Sequence of chain 1.A:
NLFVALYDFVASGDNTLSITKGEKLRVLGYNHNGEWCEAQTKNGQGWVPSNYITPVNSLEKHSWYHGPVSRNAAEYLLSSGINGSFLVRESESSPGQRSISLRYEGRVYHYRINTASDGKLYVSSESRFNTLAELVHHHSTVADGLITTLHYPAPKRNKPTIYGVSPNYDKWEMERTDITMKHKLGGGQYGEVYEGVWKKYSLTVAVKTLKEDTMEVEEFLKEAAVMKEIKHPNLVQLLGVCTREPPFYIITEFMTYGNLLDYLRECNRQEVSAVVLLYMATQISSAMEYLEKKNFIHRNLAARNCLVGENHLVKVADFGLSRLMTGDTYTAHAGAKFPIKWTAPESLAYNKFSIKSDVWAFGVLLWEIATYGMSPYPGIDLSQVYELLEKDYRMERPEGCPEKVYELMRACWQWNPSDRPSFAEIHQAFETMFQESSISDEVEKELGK

Binding-site contacts:
Ligand atom C26 contacts residue PHE362 of chain 1.A at 3.9 Å (hydrophobic).
Ligand atom C26 contacts residue MET270 of chain 1.A at 3.6 Å (hydrophobic).
Ligand atom C4 contacts residue GLY301 of chain 1.A at 3.6 Å.
Ligand atom C14 contacts residue LEU350 of chain 1.A at 3.6 Å (hydrophobic).
Ligand atom C25 contacts residue GLU266 of chain 1.A at 3.3 Å.
Ligand atom C7 contacts residue GLY301 of chain 1.A at 3.8 Å.
Ligand atom C12 contacts residue ALA249 of chain 1.A at 3.5 Å (hydrophobic).
Ligand atom C20 contacts residue VAL236 of chain 1.A at 3.9 Å (hydrophobic).
Ligand atom N9 contacts residue MET298 of chain 1.A at 2.8 Å (h-bond).
Ligand atom C16 contacts residue THR295 of chain 1.A at 3.2 Å.
Ligand atom CL28 contacts residue ALA360 of chain 1.A at 3.6 Å.
Ligand atom C5 contacts residue GLY301 of chain 1.A at 3.8 Å.
Ligand atom C7 contacts residue MET298 of chain 1.A at 3.5 Å (hydrophobic).
Ligand atom C10 contacts residue MET298 of chain 1.A at 3.8 Å (hydrophobic).
Ligand atom C12 contacts residue GLU296 of chain 1.A at 3.4 Å.
Ligand atom C13 contacts residue ALA249 of chain 1.A at 3.5 Å (hydrophobic).
Ligand atom CL29 contacts residue ALA249 of chain 1.A at 3.8 Å.
Ligand atom O1 contacts residue LEU228 of chain 1.A at 3.9 Å.
Ligand atom N9 contacts residue PHE297 of chain 1.A at 3.8 Å.
Ligand atom N15 contacts residue LEU350 of chain 1.A at 3.7 Å.
Ligand atom O21 contacts residue VAL236 of chain 1.A at 3.6 Å.
Ligand atom N11 contacts residue MET298 of chain 1.A at 2.9 Å (h-bond).
Ligand atom C8 contacts residue GLY301 of chain 1.A at 3.6 Å.
Ligand atom N11 contacts residue PHE297 of chain 1.A at 3.8 Å.
Ligand atom C25 contacts residue MET270 of chain 1.A at 3.3 Å (hydrophobic).
Ligand atom C12 contacts residue MET298 of chain 1.A at 3.6 Å (hydrophobic).
Ligand atom C3 contacts residue GLY301 of chain 1.A at 3.5 Å.
Ligand atom CL28 contacts residue PHE362 of chain 1.A at 3.8 Å.
Ligand atom C23 contacts residue THR295 of chain 1.A at 3.7 Å.
Ligand atom CL28 contacts residue ASP361 of chain 1.A at 3.6 Å.
Ligand atom N19 contacts residue VAL236 of chain 1.A at 3.7 Å.
Ligand atom C18 contacts residue VAL236 of chain 1.A at 3.8 Å (hydrophobic).
Ligand atom N15 contacts residue LEU228 of chain 1.A at 3.9 Å.
Ligand atom C16 contacts residue ALA249 of chain 1.A at 3.7 Å (hydrophobic).
Ligand atom C8 contacts residue MET298 of chain 1.A at 3.3 Å (hydrophobic).
Ligand atom C20 contacts residue TYR233 of chain 1.A at 3.3 Å (hydrophobic).
Ligand atom C24 contacts residue THR295 of chain 1.A at 3.7 Å.
Ligand atom C24 contacts residue ILE293 of chain 1.A at 3.6 Å (hydrophobic).
Ligand atom CL29 contacts residue LYS251 of chain 1.A at 3.6 Å.
Ligand atom C13 contacts residue LEU350 of chain 1.A at 3.7 Å (hydrophobic).

A protein and the small-molecule ligand that binds it are described below.
Small molecule (SMILES): Cn1c(=O)c(-c2c(Cl)cccc2Cl)cc2cnc(Nc3cccc(CO)c3)nc21